Binding-site contacts:
Ligand atom C5' contacts residue ARG28 of chain 2.D at 2.8 Å.
Ligand atom O3' contacts residue TYR31 of chain 2.D at 3.2 Å (h-bond).
Ligand atom N6 contacts residue ALA27 of chain 2.D at 3.2 Å (h-bond).
Ligand atom OP1 contacts residue ARG28 of chain 2.D at 2.7 Å (salt-bridge).
Ligand atom C8 contacts residue ARG28 of chain 2.D at 3.1 Å.
Ligand atom O5' contacts residue TYR31 of chain 2.D at 2.2 Å (h-bond).
Ligand atom OP1 contacts residue THR418 of chain 3.B at 3.2 Å.
Ligand atom N1 contacts residue SER221 of chain 2.B at 3.6 Å.
Ligand atom C5 contacts residue ALA27 of chain 2.D at 2.9 Å (hydrophobic).
Ligand atom P contacts residue TYR31 of chain 2.D at 3.5 Å.
Ligand atom C6 contacts residue GLY26 of chain 2.D at 3.7 Å.
Ligand atom C2 contacts residue SER221 of chain 2.B at 3.7 Å.
Ligand atom OP1 contacts residue ASP421 of chain 3.B at 3.7 Å.
Ligand atom N6 contacts residue ASP217 of chain 2.B at 2.8 Å (salt-bridge).
Ligand atom OP1 contacts residue PHE211 of chain 2.B at 2.1 Å.
Ligand atom C5 contacts residue GLY26 of chain 2.D at 3.5 Å.
Ligand atom N6 contacts residue GLY26 of chain 2.D at 3.1 Å.
Ligand atom C5' contacts residue ARG420 of chain 3.B at 3.5 Å.
Ligand atom C2' contacts residue ARG28 of chain 2.D at 3.7 Å.
Ligand atom O5' contacts residue ARG28 of chain 2.D at 3.1 Å (salt-bridge).
Ligand atom P contacts residue ARG28 of chain 2.D at 3.4 Å.
Ligand atom C6 contacts residue ALA27 of chain 2.D at 3.5 Å (hydrophobic).
Ligand atom C8 contacts residue GLY26 of chain 2.D at 3.7 Å.
Ligand atom P contacts residue ARG420 of chain 3.B at 2.5 Å.
Ligand atom C8 contacts residue ALA27 of chain 2.D at 2.0 Å (hydrophobic).
Ligand atom P contacts residue PHE211 of chain 2.B at 3.5 Å.
Ligand atom C4 contacts residue ALA27 of chain 2.D at 3.5 Å (hydrophobic).
Ligand atom O5' contacts residue ARG420 of chain 3.B at 2.9 Å (salt-bridge).
Ligand atom P contacts residue GLU207 of chain 2.B at 3.4 Å.
Ligand atom O3' contacts residue ARG420 of chain 3.B at 1.7 Å (salt-bridge).
Ligand atom N9 contacts residue ALA27 of chain 2.D at 3.1 Å.
Ligand atom N7 contacts residue ARG28 of chain 2.D at 3.6 Å (salt-bridge).
Ligand atom C4' contacts residue ARG420 of chain 3.B at 3.4 Å.
Ligand atom N7 contacts residue ALA27 of chain 2.D at 1.6 Å.
Ligand atom C5' contacts residue TYR31 of chain 2.D at 3.0 Å (hydrophobic).
Ligand atom OP1 contacts residue ARG420 of chain 3.B at 2.4 Å (salt-bridge).
Ligand atom N7 contacts residue GLY26 of chain 2.D at 2.7 Å.
Ligand atom OP2 contacts residue GLU207 of chain 2.B at 2.0 Å (salt-bridge).
Ligand atom OP2 contacts residue ARG420 of chain 3.B at 3.4 Å (salt-bridge).
Ligand atom O4' contacts residue ARG420 of chain 3.B at 3.2 Å (salt-bridge).

Sequence of chain 2.D:
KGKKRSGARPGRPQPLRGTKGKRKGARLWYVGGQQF

This small molecule binds to this protein.
Small molecule (SMILES): N=c1ccn([C@H]2C[C@H](O)[C@@H](CO[P](=O)(O)O[C@H]3C[C@H](n4cnc5c(N)ncnc54)O[C@@H]3CO[P](=O)(O)O[C@H]3C[C@H](n4cnc5c(N)ncnc54)O[C@@H]3CO[P](=O)(O)O[C@H]3C[C@H](n4cnc5c(N)ncnc54)O[C@@H]3COP(=O)(O)O)O2)c(=O)[nH]1

Sequence of chain 2.B:
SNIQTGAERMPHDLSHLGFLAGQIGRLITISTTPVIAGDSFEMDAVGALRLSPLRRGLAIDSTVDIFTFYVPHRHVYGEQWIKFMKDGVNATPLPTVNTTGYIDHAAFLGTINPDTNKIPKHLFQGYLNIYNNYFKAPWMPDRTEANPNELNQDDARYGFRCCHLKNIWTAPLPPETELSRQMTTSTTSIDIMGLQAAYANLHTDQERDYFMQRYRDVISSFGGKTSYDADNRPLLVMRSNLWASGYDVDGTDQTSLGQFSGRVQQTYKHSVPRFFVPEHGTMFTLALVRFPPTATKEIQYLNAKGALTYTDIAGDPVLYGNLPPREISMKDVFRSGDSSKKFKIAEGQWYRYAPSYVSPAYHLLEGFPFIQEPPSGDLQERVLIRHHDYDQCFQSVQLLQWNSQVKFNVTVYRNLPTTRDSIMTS

Sequence of chain 3.B:
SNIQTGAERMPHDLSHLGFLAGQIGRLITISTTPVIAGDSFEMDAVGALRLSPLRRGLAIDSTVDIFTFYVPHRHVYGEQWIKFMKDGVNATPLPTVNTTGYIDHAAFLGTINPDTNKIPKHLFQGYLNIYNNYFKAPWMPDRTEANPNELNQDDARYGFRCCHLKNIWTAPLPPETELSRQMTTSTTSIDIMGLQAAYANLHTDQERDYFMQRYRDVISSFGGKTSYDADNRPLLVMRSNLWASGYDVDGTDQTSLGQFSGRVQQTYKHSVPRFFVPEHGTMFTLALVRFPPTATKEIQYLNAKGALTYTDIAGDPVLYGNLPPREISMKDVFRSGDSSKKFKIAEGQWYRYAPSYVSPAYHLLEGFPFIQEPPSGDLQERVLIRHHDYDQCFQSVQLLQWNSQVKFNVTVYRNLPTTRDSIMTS